A protein and the small-molecule ligand that binds it are described below.
Small molecule (SMILES): CSCC[C@H](N)C(=O)O

Binding-site contacts:
Ligand atom CE contacts residue PHE61 of chain 1.A at 4.0 Å (hydrophobic).
Ligand atom CB contacts residue ASN202 of chain 1.A at 4.2 Å.
Ligand atom O contacts residue ARG119 of chain 1.A at 3.9 Å.
Ligand atom C contacts residue ARG119 of chain 1.A at 3.5 Å.
Ligand atom CE contacts residue GLN62 of chain 1.A at 3.7 Å.
Ligand atom CA contacts residue ASN202 of chain 1.A at 4.3 Å.
Ligand atom CB contacts residue HIS63 of chain 1.A at 3.4 Å.
Ligand atom N contacts residue THR177 of chain 1.A at 3.3 Å (h-bond).
Ligand atom SD contacts residue ASN116 of chain 1.A at 3.6 Å.
Ligand atom CA contacts residue THR177 of chain 1.A at 4.0 Å.
Ligand atom CG contacts residue GLN62 of chain 1.A at 4.0 Å.
Ligand atom N contacts residue ASN202 of chain 1.A at 3.2 Å (h-bond).
Ligand atom CG contacts residue PHE61 of chain 1.A at 3.3 Å (hydrophobic).
Ligand atom SD contacts residue PHE61 of chain 1.A at 4.3 Å.
Ligand atom OXT contacts residue ASN175 of chain 1.A at 3.3 Å (h-bond).
Ligand atom CA contacts residue TYR44 of chain 1.A at 3.6 Å (hydrophobic).
Ligand atom C contacts residue ASN175 of chain 1.A at 4.1 Å.
Ligand atom CE contacts residue TYR44 of chain 1.A at 4.0 Å (hydrophobic).
Ligand atom CB contacts residue ARG119 of chain 1.A at 4.2 Å.
Ligand atom CE contacts residue TYR66 of chain 1.A at 3.2 Å (hydrophobic).
Ligand atom SD contacts residue HIS63 of chain 1.A at 3.4 Å (h-bond).
Ligand atom O contacts residue TYR200 of chain 1.A at 4.3 Å.
Ligand atom CA contacts residue ASN175 of chain 1.A at 3.9 Å.
Ligand atom CB contacts residue PHE61 of chain 1.A at 4.0 Å (hydrophobic).
Ligand atom O contacts residue ASN202 of chain 1.A at 3.2 Å (h-bond).
Ligand atom N contacts residue PHE61 of chain 1.A at 3.6 Å (h-bond).
Ligand atom C contacts residue TYR87 of chain 1.A at 4.3 Å (hydrophobic).
Ligand atom CB contacts residue TYR44 of chain 1.A at 4.3 Å (hydrophobic).
Ligand atom O contacts residue TYR87 of chain 1.A at 3.6 Å.
Ligand atom OXT contacts residue TYR87 of chain 1.A at 4.0 Å.
Ligand atom OXT contacts residue ILE89 of chain 1.A at 4.3 Å.
Ligand atom CG contacts residue HIS63 of chain 1.A at 4.1 Å.
Ligand atom CB contacts residue ASN175 of chain 1.A at 4.3 Å.
Ligand atom C contacts residue ASN202 of chain 1.A at 4.2 Å.
Ligand atom CG contacts residue TYR44 of chain 1.A at 3.9 Å (hydrophobic).
Ligand atom SD contacts residue GLN62 of chain 1.A at 4.0 Å.
Ligand atom N contacts residue GLU17 of chain 1.A at 4.0 Å.
Ligand atom OXT contacts residue ARG119 of chain 1.A at 2.9 Å (salt-bridge).
Ligand atom N contacts residue TYR44 of chain 1.A at 3.8 Å.
Ligand atom SD contacts residue TYR66 of chain 1.A at 3.6 Å.

Sequence of chain 1.A:
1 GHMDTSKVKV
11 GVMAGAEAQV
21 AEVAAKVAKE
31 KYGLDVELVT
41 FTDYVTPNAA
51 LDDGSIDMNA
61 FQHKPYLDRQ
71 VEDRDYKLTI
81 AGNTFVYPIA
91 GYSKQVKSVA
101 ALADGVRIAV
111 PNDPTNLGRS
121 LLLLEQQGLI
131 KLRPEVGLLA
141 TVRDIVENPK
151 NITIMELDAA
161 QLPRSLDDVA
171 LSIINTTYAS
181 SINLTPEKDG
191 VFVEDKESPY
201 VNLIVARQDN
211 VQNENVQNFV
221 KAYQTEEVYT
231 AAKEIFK